Sequence of chain 24.C:
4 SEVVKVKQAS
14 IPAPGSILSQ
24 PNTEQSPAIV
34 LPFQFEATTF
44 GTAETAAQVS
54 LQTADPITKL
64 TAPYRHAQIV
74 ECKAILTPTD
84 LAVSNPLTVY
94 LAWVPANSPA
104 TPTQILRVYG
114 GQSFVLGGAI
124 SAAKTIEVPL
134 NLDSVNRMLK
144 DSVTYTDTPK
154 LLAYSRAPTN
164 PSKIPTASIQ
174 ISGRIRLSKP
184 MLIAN

This protein binds this small molecule.
Small molecule (SMILES): Nc1ccn([C@@H]2O[C@H](CO[P](=O)(O)O[C@H]3[C@@H](O)[C@H](n4ccc(N)nc4=O)O[C@@H]3CO[P](=O)(O)O[C@H]3[C@@H](O)[C@H](n4ccc(N)nc4=O)O[C@@H]3CO)[C@@H](O)[C@H]2O)c(=O)n1

Binding-site contacts:
Ligand atom O2' contacts residue GLU74 of chain 24.C at 3.2 Å.
Ligand atom O4' contacts residue GLU74 of chain 24.C at 3.7 Å.
Ligand atom OP1 contacts residue LYS10 of chain 24.C at 4.3 Å.
Ligand atom O2' contacts residue ASN134 of chain 24.C at 3.2 Å (h-bond).
Ligand atom C4' contacts residue GLU74 of chain 24.C at 3.9 Å.
Ligand atom OP2 contacts residue LYS10 of chain 24.C at 2.9 Å.
Ligand atom C2' contacts residue ASN134 of chain 24.C at 4.3 Å.
Ligand atom O2' contacts residue LEU135 of chain 24.C at 4.3 Å.
Ligand atom O5' contacts residue LYS8 of chain 24.C at 4.5 Å.
Ligand atom OP1 contacts residue LYS8 of chain 24.C at 2.6 Å (salt-bridge).
Ligand atom P contacts residue LYS10 of chain 24.C at 4.0 Å.
Ligand atom C2' contacts residue GLU74 of chain 24.C at 4.1 Å.
Ligand atom C1' contacts residue GLU74 of chain 24.C at 3.8 Å.
Ligand atom OP1 contacts residue ASN134 of chain 24.C at 4.2 Å.
Ligand atom O3' contacts residue LYS8 of chain 24.C at 3.8 Å.
Ligand atom O3' contacts residue ASN134 of chain 24.C at 4.2 Å.
Ligand atom P contacts residue LYS8 of chain 24.C at 3.0 Å.
Ligand atom OP1 contacts residue PRO132 of chain 24.C at 3.6 Å.
Ligand atom OP2 contacts residue LYS8 of chain 24.C at 2.9 Å (salt-bridge).